Binding-site contacts:
Ligand atom N2 contacts residue ASN652 of chain 1.B at 2.9 Å (h-bond).
Ligand atom C2 contacts residue ASN652 of chain 1.B at 2.5 Å.
Ligand atom O7 contacts residue ASN652 of chain 1.B at 3.5 Å (h-bond).
Ligand atom C7 contacts residue ASN652 of chain 1.B at 3.4 Å.
Ligand atom C4 contacts residue ASN652 of chain 1.B at 4.2 Å.
Ligand atom C3 contacts residue ASN652 of chain 1.B at 3.8 Å.
Ligand atom C1 contacts residue ASN652 of chain 1.B at 1.4 Å.
Ligand atom C8 contacts residue ASN652 of chain 1.B at 4.5 Å.
Ligand atom C5 contacts residue ASN652 of chain 1.B at 3.7 Å.
Ligand atom O5 contacts residue ASN652 of chain 1.B at 2.4 Å (h-bond).

A small-molecule ligand and the protein it binds are described below.
Small molecule (SMILES): CC(=O)N[C@@H]1[C@@H](O)[C@H](O)[C@@H](CO)O[C@H]1O

Sequence of chain 1.B:
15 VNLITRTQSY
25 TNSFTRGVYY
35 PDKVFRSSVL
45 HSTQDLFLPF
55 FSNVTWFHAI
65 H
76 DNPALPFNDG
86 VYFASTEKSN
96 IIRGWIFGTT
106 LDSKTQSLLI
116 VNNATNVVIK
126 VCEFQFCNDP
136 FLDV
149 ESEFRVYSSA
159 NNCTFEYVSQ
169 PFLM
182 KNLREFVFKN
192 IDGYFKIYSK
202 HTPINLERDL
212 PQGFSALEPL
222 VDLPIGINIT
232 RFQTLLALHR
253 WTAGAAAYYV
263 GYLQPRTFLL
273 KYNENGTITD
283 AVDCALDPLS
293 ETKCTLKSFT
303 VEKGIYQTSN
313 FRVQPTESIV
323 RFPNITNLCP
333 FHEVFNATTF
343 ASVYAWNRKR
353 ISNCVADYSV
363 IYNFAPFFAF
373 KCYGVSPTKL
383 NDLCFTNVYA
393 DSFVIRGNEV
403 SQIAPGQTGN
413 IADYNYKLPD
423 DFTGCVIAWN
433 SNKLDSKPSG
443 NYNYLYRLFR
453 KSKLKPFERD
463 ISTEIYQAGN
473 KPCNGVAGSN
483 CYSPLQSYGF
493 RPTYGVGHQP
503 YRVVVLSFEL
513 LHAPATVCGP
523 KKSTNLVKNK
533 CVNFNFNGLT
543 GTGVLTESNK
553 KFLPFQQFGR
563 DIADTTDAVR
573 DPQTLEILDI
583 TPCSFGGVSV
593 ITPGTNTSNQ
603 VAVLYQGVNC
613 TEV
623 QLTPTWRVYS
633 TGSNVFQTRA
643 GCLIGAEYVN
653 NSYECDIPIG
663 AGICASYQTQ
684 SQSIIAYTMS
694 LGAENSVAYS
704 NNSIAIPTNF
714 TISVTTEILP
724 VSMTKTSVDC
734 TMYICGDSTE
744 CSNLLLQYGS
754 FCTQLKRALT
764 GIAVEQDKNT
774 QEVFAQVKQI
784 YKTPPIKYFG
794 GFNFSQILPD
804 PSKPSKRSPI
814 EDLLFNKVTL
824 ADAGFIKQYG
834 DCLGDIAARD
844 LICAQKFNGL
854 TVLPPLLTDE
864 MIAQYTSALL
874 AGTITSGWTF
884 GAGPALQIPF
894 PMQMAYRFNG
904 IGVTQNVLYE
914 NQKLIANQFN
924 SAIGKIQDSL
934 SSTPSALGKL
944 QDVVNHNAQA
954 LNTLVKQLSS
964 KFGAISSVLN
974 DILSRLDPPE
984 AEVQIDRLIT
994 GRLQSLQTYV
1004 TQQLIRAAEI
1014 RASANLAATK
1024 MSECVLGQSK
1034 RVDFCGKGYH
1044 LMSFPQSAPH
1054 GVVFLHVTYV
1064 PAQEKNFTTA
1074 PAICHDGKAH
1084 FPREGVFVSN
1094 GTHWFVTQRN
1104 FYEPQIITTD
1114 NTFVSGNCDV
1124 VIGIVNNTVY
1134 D